Binding-site contacts:
Ligand atom C2 contacts residue ILE76 of chain 1.E at 3.2 Å (hydrophobic).
Ligand atom O2 contacts residue ARG85 of chain 1.E at 3.5 Å (salt-bridge).
Ligand atom C1 contacts residue TYR102 of chain 1.E at 4.0 Å (hydrophobic).
Ligand atom O3 contacts residue TYR102 of chain 1.E at 3.2 Å (h-bond).
Ligand atom O4 contacts residue ILE76 of chain 1.E at 2.9 Å (h-bond).
Ligand atom C2 contacts residue GLU75 of chain 1.E at 3.9 Å.
Ligand atom C2 contacts residue PRO74 of chain 1.E at 3.6 Å (hydrophobic).
Ligand atom O2 contacts residue LEU45 of chain 1.E at 4.4 Å.
Ligand atom O2 contacts residue ILE76 of chain 1.E at 2.3 Å (h-bond).
Ligand atom C2 contacts residue ARG85 of chain 1.E at 3.0 Å.
Ligand atom O1 contacts residue ILE73 of chain 1.E at 4.0 Å.
Ligand atom O4 contacts residue GLU75 of chain 1.E at 4.0 Å.
Ligand atom O1 contacts residue TYR102 of chain 1.E at 4.0 Å.
Ligand atom O3 contacts residue ARG85 of chain 1.E at 2.4 Å (salt-bridge).
Ligand atom O3 contacts residue GLU104 of chain 1.E at 3.3 Å (salt-bridge).
Ligand atom O1 contacts residue PRO74 of chain 1.E at 3.9 Å.
Ligand atom O2 contacts residue PRO74 of chain 1.E at 2.9 Å (h-bond).
Ligand atom O2 contacts residue GLU75 of chain 1.E at 3.3 Å.
Ligand atom O4 contacts residue ARG85 of chain 1.E at 3.1 Å (salt-bridge).
Ligand atom O1 contacts residue ARG85 of chain 1.E at 4.3 Å.
Ligand atom C1 contacts residue PRO74 of chain 1.E at 4.1 Å (hydrophobic).
Ligand atom C1 contacts residue ARG85 of chain 1.E at 3.1 Å.

A protein and the small-molecule ligand that binds it are described below.
Small molecule (SMILES): O=C([O-])C(=O)[O-]

Sequence of chain 1.E:
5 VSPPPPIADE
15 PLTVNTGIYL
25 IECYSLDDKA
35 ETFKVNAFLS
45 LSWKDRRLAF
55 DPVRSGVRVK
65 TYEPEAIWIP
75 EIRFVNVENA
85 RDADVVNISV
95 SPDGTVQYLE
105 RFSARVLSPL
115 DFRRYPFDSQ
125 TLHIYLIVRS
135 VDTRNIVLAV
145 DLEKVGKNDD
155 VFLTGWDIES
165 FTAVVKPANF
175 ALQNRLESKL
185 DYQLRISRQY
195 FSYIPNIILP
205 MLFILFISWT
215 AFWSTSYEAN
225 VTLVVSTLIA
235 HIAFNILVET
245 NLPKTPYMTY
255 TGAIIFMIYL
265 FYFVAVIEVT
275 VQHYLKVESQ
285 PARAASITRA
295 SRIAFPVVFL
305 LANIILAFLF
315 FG